A protein and the small-molecule ligand that binds it are described below.
Small molecule (SMILES): C[C@H]1O[C@@H](n2cnc3c(N)ncnc32)[C@H](O)[C@@H]1O

Sequence of chain 1.B:
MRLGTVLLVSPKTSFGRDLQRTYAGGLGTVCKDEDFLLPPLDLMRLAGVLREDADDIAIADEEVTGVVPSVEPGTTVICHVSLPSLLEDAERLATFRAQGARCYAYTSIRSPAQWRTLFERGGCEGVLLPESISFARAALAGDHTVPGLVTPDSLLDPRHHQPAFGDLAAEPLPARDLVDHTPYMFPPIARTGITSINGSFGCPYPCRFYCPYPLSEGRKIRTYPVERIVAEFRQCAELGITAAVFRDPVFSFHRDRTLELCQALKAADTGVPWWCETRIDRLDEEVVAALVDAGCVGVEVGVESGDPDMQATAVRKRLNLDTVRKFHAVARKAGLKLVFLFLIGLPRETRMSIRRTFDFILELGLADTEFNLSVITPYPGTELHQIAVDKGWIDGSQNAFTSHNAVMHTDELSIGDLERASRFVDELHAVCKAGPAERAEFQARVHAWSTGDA

Binding-site contacts:
Ligand atom N6 contacts residue THR380 of chain 1.B at 2.9 Å (h-bond).
Ligand atom C2' contacts residue GLU307 of chain 1.B at 3.2 Å.
Ligand atom N6 contacts residue TYR213 of chain 1.B at 3.1 Å (h-bond).
Ligand atom C2 contacts residue SER377 of chain 1.B at 3.7 Å.
Ligand atom N1 contacts residue THR380 of chain 1.B at 3.0 Å (h-bond).
Ligand atom N6 contacts residue ILE379 of chain 1.B at 3.7 Å.
Ligand atom C2 contacts residue SER406 of chain 1.B at 3.6 Å.
Ligand atom C3' contacts residue GLU307 of chain 1.B at 3.4 Å.
Ligand atom N7 contacts residue TYR213 of chain 1.B at 3.4 Å.
Ligand atom C5' contacts residue TYR216 of chain 1.B at 3.7 Å (hydrophobic).
Ligand atom C2 contacts residue THR380 of chain 1.B at 3.8 Å.
Ligand atom C6 contacts residue ILE379 of chain 1.B at 4.0 Å (hydrophobic).
Ligand atom C2 contacts residue LEU346 of chain 1.B at 3.4 Å (hydrophobic).
Ligand atom C3' contacts residue SF41 of chain 1.H at 4.0 Å.
Ligand atom C4 contacts residue LEU346 of chain 1.B at 3.8 Å (hydrophobic).
Ligand atom C4' contacts residue D5E1 of chain 1.G at 3.7 Å.
Ligand atom O3' contacts residue GLY305 of chain 1.B at 3.9 Å.
Ligand atom C8 contacts residue CYS214 of chain 1.B at 3.8 Å (hydrophobic).
Ligand atom C6 contacts residue TYR382 of chain 1.B at 3.5 Å (hydrophobic).
Ligand atom N7 contacts residue CYS214 of chain 1.B at 3.4 Å.
Ligand atom C1' contacts residue D5E1 of chain 1.G at 4.0 Å.
Ligand atom O2' contacts residue LEU344 of chain 1.B at 3.8 Å.
Ligand atom C6 contacts residue THR380 of chain 1.B at 3.7 Å.
Ligand atom N1 contacts residue TYR382 of chain 1.B at 3.7 Å.
Ligand atom C5 contacts residue TYR382 of chain 1.B at 4.0 Å (hydrophobic).
Ligand atom N7 contacts residue PRO215 of chain 1.B at 3.8 Å.
Ligand atom N1 contacts residue LEU346 of chain 1.B at 4.1 Å.
Ligand atom N6 contacts residue TYR382 of chain 1.B at 3.4 Å.
Ligand atom C2 contacts residue VAL378 of chain 1.B at 3.4 Å (hydrophobic).
Ligand atom O3' contacts residue LEU344 of chain 1.B at 3.6 Å.
Ligand atom O4' contacts residue D5E1 of chain 1.G at 3.5 Å.
Ligand atom N1 contacts residue VAL378 of chain 1.B at 3.8 Å.
Ligand atom N1 contacts residue ILE379 of chain 1.B at 3.8 Å.
Ligand atom C8 contacts residue TYR213 of chain 1.B at 3.8 Å (hydrophobic).
Ligand atom O2' contacts residue GLU307 of chain 1.B at 2.3 Å (salt-bridge).
Ligand atom N3 contacts residue SER406 of chain 1.B at 4.0 Å.
Ligand atom C5' contacts residue D5E1 of chain 1.G at 3.8 Å.
Ligand atom O3' contacts residue GLU307 of chain 1.B at 2.8 Å (salt-bridge).
Ligand atom N3 contacts residue SER377 of chain 1.B at 3.3 Å.
Ligand atom N3 contacts residue LEU346 of chain 1.B at 3.3 Å.